The protein below binds the small molecule below.
Small molecule (SMILES): CC(=O)Nc1ccc(-c2csc(N)n2)cc1

Binding-site contacts:
Ligand atom N contacts residue ILE143 of chain 1.A at 3.4 Å.
Ligand atom C1 contacts residue O0J1 of chain 1.C at 4.3 Å.
Ligand atom C9 contacts residue LEU52 of chain 1.A at 4.3 Å (hydrophobic).
Ligand atom C5 contacts residue ILE143 of chain 1.A at 4.0 Å (hydrophobic).
Ligand atom C4 contacts residue O0J1 of chain 1.C at 3.8 Å.
Ligand atom C contacts residue ILE143 of chain 1.A at 4.1 Å (hydrophobic).
Ligand atom C10 contacts residue LEU52 of chain 1.A at 3.6 Å (hydrophobic).
Ligand atom S contacts residue O0J1 of chain 1.C at 3.5 Å (h-bond).
Ligand atom C1 contacts residue ILE143 of chain 1.A at 3.7 Å (hydrophobic).
Ligand atom C9 contacts residue O0J1 of chain 1.C at 3.4 Å.
Ligand atom N1 contacts residue ILE86 of chain 1.A at 4.3 Å.
Ligand atom C7 contacts residue ILE143 of chain 1.A at 4.2 Å (hydrophobic).
Ligand atom C contacts residue ARG141 of chain 1.A at 3.3 Å.
Ligand atom N contacts residue ARG141 of chain 1.A at 2.8 Å (salt-bridge).
Ligand atom C7 contacts residue VAL134 of chain 1.A at 4.0 Å (hydrophobic).
Ligand atom N2 contacts residue LEU52 of chain 1.A at 3.7 Å.
Ligand atom C contacts residue GLN140 of chain 1.A at 3.7 Å.
Ligand atom C3 contacts residue O0J1 of chain 1.C at 3.8 Å.
Ligand atom C4 contacts residue ILE143 of chain 1.A at 4.0 Å (hydrophobic).
Ligand atom N1 contacts residue LEU52 of chain 1.A at 4.0 Å.
Ligand atom O contacts residue O0J1 of chain 1.C at 3.6 Å (h-bond).
Ligand atom C7 contacts residue ARG141 of chain 1.A at 3.6 Å.
Ligand atom O contacts residue ILE143 of chain 1.A at 4.2 Å.
Ligand atom C6 contacts residue VAL134 of chain 1.A at 3.9 Å (hydrophobic).
Ligand atom S contacts residue VAL84 of chain 1.A at 4.0 Å.
Ligand atom C1 contacts residue ARG141 of chain 1.A at 3.6 Å.
Ligand atom S contacts residue LEU52 of chain 1.A at 4.2 Å.
Ligand atom C2 contacts residue ARG141 of chain 1.A at 3.7 Å.
Ligand atom C3 contacts residue ILE143 of chain 1.A at 4.1 Å (hydrophobic).
Ligand atom C8 contacts residue LEU52 of chain 1.A at 4.0 Å (hydrophobic).
Ligand atom C6 contacts residue ILE143 of chain 1.A at 4.1 Å (hydrophobic).
Ligand atom C2 contacts residue ILE143 of chain 1.A at 3.7 Å (hydrophobic).

Sequence of chain 1.A:
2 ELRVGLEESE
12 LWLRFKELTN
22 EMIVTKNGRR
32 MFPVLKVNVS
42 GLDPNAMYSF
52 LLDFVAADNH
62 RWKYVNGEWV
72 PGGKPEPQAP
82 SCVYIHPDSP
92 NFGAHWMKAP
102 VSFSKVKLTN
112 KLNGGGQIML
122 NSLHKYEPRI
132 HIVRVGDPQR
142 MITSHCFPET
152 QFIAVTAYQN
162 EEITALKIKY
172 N